Binding-site contacts:
Ligand atom C contacts residue ARG43 of chain 35.E at 3.7 Å.
Ligand atom O contacts residue ARG43 of chain 35.E at 2.8 Å (salt-bridge).
Ligand atom CD contacts residue LEU52 of chain 35.E at 3.3 Å (hydrophobic).
Ligand atom O contacts residue ARG49 of chain 35.E at 3.1 Å (salt-bridge).
Ligand atom NH2 contacts residue ASP228 of chain 35.E at 2.7 Å (salt-bridge).
Ligand atom CD contacts residue ARG50 of chain 35.E at 3.3 Å.
Ligand atom NE contacts residue ARG50 of chain 35.E at 3.1 Å (salt-bridge).
Ligand atom CD2 contacts residue ASP258 of chain 35.E at 3.4 Å.
Ligand atom CG contacts residue PRO57 of chain 35.E at 3.7 Å (hydrophobic).
Ligand atom NH1 contacts residue ASP53 of chain 35.E at 3.0 Å (salt-bridge).
Ligand atom NH1 contacts residue THR246 of chain 35.E at 3.2 Å (h-bond).
Ligand atom CA contacts residue ASP258 of chain 35.E at 3.7 Å.
Ligand atom NE contacts residue ILE51 of chain 35.E at 3.7 Å.
Ligand atom CA contacts residue ASP258 of chain 35.E at 3.7 Å.
Ligand atom CD2 contacts residue ARG50 of chain 35.E at 3.6 Å.
Ligand atom OG1 contacts residue ASP258 of chain 35.E at 3.3 Å.
Ligand atom CZ contacts residue THR246 of chain 35.E at 3.3 Å.
Ligand atom NH2 contacts residue THR246 of chain 35.E at 3.0 Å (h-bond).
Ligand atom CB contacts residue MET259 of chain 35.E at 3.6 Å (hydrophobic).
Ligand atom N contacts residue ARG49 of chain 35.E at 3.5 Å (salt-bridge).
Ligand atom OG1 contacts residue MET259 of chain 35.E at 2.6 Å (h-bond).
Ligand atom CB contacts residue ARG49 of chain 35.E at 3.5 Å.
Ligand atom CG2 contacts residue MET259 of chain 35.E at 3.7 Å (hydrophobic).
Ligand atom CB contacts residue ASP258 of chain 35.E at 3.7 Å.
Ligand atom CA contacts residue ASP258 of chain 35.E at 3.6 Å.
Ligand atom CB contacts residue ARG49 of chain 35.E at 3.7 Å.
Ligand atom N contacts residue PRO57 of chain 35.E at 3.5 Å.
Ligand atom N contacts residue ARG49 of chain 35.E at 3.7 Å.
Ligand atom N contacts residue ASP258 of chain 35.E at 3.2 Å (salt-bridge).
Ligand atom N contacts residue ASP258 of chain 35.E at 2.8 Å (salt-bridge).
Ligand atom C contacts residue ASP258 of chain 35.E at 3.7 Å.
Ligand atom CD2 contacts residue ARG43 of chain 35.E at 3.6 Å.
Ligand atom O contacts residue ILE39 of chain 35.E at 3.7 Å.
Ligand atom N contacts residue ARG49 of chain 35.E at 3.5 Å (salt-bridge).
Ligand atom CB contacts residue ASP258 of chain 35.E at 3.5 Å.
Ligand atom CG2 contacts residue ASP258 of chain 35.E at 3.5 Å.
Ligand atom O contacts residue ARG43 of chain 35.E at 2.8 Å (salt-bridge).
Ligand atom N contacts residue ASP258 of chain 35.E at 3.2 Å (salt-bridge).
Ligand atom C contacts residue ARG49 of chain 35.E at 3.6 Å.
Ligand atom O contacts residue ARG50 of chain 35.E at 3.4 Å.

Sequence of chain 35.E:
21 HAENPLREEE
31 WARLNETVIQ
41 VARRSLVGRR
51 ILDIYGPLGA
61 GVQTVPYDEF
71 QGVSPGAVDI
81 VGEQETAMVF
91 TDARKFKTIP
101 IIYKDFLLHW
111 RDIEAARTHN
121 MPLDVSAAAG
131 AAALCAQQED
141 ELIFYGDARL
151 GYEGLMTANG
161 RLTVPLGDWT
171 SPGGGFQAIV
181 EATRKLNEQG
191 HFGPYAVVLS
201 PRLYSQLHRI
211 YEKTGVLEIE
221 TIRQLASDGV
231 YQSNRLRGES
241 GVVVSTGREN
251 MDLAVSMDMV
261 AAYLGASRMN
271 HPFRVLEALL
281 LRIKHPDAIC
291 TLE

A small-molecule ligand and the protein it binds are described below.
Small molecule (SMILES): CC(C)C[C@H](NC(=O)CN)C(=O)N[C@H](C(=O)N[C@H](C(=O)NCC(=O)N[C@@H](CO)C(=O)N[C@@H](CC(C)C)C(=O)N[C@@H](CCCN=C(N)N)C(=O)NCC=O)C(C)C)[C@@H](C)O